Sequence of chain 1.A:
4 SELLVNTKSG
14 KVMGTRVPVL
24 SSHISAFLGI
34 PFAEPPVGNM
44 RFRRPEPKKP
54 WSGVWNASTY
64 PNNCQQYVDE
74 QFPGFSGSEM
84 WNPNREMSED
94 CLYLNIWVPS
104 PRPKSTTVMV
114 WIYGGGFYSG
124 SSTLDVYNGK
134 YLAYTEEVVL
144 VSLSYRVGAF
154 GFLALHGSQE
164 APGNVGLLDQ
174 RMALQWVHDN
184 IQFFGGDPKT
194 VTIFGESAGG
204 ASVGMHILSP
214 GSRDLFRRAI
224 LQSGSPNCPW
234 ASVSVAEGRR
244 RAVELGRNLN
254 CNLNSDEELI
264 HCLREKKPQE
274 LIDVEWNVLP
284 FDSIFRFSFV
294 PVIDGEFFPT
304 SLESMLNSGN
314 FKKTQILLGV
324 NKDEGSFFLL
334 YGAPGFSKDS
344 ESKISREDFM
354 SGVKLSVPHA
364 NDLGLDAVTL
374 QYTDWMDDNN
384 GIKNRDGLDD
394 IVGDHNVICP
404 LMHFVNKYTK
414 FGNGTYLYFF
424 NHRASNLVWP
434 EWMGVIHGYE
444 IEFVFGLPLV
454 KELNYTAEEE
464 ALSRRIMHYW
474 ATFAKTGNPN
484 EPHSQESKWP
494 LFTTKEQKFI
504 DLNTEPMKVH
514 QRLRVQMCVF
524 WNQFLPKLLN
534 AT

Binding-site contacts:
Ligand atom C1 contacts residue PHE290 of chain 1.A at 3.9 Å (hydrophobic).
Ligand atom C4 contacts residue HIS440 of chain 1.A at 4.1 Å.
Ligand atom P contacts residue SER200 of chain 1.A at 1.6 Å.
Ligand atom C6 contacts residue PHE331 of chain 1.A at 4.3 Å (hydrophobic).
Ligand atom C1 contacts residue GLY119 of chain 1.A at 3.9 Å.
Ligand atom O1 contacts residue SER200 of chain 1.A at 2.5 Å (h-bond).
Ligand atom C3 contacts residue GLY118 of chain 1.A at 3.3 Å.
Ligand atom C7 contacts residue HIS440 of chain 1.A at 3.8 Å.
Ligand atom C2 contacts residue SER200 of chain 1.A at 4.0 Å.
Ligand atom C7 contacts residue GLU199 of chain 1.A at 4.0 Å.
Ligand atom C5 contacts residue PG41 of chain 1.K at 3.6 Å.
Ligand atom C7 contacts residue GLY441 of chain 1.A at 3.9 Å.
Ligand atom C6 contacts residue HIS440 of chain 1.A at 3.5 Å.
Ligand atom C1 contacts residue PHE331 of chain 1.A at 3.5 Å (hydrophobic).
Ligand atom O1 contacts residue GLY119 of chain 1.A at 2.5 Å (h-bond).
Ligand atom P contacts residue ALA201 of chain 1.A at 3.7 Å.
Ligand atom C3 contacts residue GLY117 of chain 1.A at 3.6 Å.
Ligand atom C1 contacts residue PHE288 of chain 1.A at 3.9 Å (hydrophobic).
Ligand atom C3 contacts residue SER200 of chain 1.A at 3.9 Å.
Ligand atom C4 contacts residue PG41 of chain 1.K at 4.4 Å.
Ligand atom C2 contacts residue GLU199 of chain 1.A at 4.2 Å.
Ligand atom O1 contacts residue ALA201 of chain 1.A at 3.0 Å (h-bond).
Ligand atom O1 contacts residue GLY117 of chain 1.A at 3.7 Å.
Ligand atom C1 contacts residue HIS440 of chain 1.A at 3.5 Å.
Ligand atom C3 contacts residue GLU199 of chain 1.A at 3.1 Å.
Ligand atom C2 contacts residue GLY118 of chain 1.A at 3.6 Å.
Ligand atom C7 contacts residue TRP84 of chain 1.A at 4.0 Å (hydrophobic).
Ligand atom P contacts residue HIS440 of chain 1.A at 3.2 Å.
Ligand atom C6 contacts residue PHE330 of chain 1.A at 4.0 Å (hydrophobic).
Ligand atom C5 contacts residue TRP84 of chain 1.A at 3.6 Å (hydrophobic).
Ligand atom O2 contacts residue HIS440 of chain 1.A at 3.1 Å (h-bond).
Ligand atom O2 contacts residue SER200 of chain 1.A at 2.8 Å (h-bond).
Ligand atom P contacts residue GLY119 of chain 1.A at 3.7 Å.
Ligand atom P contacts residue GLY118 of chain 1.A at 3.9 Å.
Ligand atom C2 contacts residue HIS440 of chain 1.A at 4.3 Å.
Ligand atom O2 contacts residue GLY118 of chain 1.A at 4.0 Å.
Ligand atom O2 contacts residue GLU199 of chain 1.A at 4.3 Å.
Ligand atom C6 contacts residue PG41 of chain 1.K at 3.7 Å.
Ligand atom O1 contacts residue GLY118 of chain 1.A at 2.7 Å (h-bond).
Ligand atom C1 contacts residue SER200 of chain 1.A at 2.7 Å.

A protein and the small-molecule ligand that binds it are described below.
Small molecule (SMILES): C[C@@H](O[PH](C)=O)C(C)(C)C